Sequence of chain 1.A:
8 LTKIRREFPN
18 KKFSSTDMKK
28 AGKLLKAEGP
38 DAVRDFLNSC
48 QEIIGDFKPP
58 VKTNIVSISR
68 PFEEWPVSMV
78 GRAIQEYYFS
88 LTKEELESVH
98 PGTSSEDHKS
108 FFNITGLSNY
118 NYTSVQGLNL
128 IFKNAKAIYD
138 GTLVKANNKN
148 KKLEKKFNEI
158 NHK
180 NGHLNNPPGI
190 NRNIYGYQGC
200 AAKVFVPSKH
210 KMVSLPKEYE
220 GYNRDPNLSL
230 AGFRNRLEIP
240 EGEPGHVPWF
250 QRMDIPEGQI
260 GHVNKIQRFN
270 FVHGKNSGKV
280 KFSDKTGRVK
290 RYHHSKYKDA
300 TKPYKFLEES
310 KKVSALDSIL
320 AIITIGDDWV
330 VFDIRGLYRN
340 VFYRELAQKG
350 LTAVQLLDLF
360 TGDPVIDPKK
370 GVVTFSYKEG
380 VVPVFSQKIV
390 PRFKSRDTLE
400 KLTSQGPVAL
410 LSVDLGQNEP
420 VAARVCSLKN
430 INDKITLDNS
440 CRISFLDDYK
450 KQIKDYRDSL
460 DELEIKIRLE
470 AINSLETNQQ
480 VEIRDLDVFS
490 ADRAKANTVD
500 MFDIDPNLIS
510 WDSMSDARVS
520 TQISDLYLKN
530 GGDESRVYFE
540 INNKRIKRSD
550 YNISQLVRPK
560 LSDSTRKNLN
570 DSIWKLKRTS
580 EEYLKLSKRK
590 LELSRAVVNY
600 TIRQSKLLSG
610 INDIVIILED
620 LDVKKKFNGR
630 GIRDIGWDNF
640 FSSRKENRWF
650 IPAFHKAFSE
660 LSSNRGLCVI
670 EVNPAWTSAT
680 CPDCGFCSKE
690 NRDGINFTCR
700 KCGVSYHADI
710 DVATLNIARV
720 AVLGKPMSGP

This small molecule binds to this protein.
Small molecule (SMILES): Nc1nc(=O)c2ncn([C@H]3C[C@H](O[P](=O)(O)OC[C@H]4O[C@@H](n5cnc6c(=O)nc(N)[nH]c65)C[C@@H]4O)[C@@H](COP(=O)=O)O3)c2[nH]1

Binding-site contacts:
Ligand atom O3' contacts residue ASP413 of chain 1.A at 3.7 Å.
Ligand atom C4' contacts residue PRO673 of chain 1.A at 3.7 Å (hydrophobic).
Ligand atom C3' contacts residue GLU618 of chain 1.A at 3.8 Å.
Ligand atom N3 contacts residue PRO673 of chain 1.A at 3.9 Å.
Ligand atom C2' contacts residue PHE626 of chain 1.A at 4.1 Å (hydrophobic).
Ligand atom O5' contacts residue PRO673 of chain 1.A at 3.4 Å (h-bond).
Ligand atom O3' contacts residue TRP675 of chain 1.A at 3.1 Å (h-bond).
Ligand atom N2 contacts residue ASP621 of chain 1.A at 3.6 Å.
Ligand atom C4' contacts residue NI1 of chain 1.F at 4.1 Å.
Ligand atom OP1 contacts residue THR676 of chain 1.A at 2.8 Å (h-bond).
Ligand atom C1' contacts residue LEU620 of chain 1.A at 4.1 Å (hydrophobic).
Ligand atom O6 contacts residue LYS625 of chain 1.A at 3.1 Å.
Ligand atom N3 contacts residue ALA674 of chain 1.A at 3.9 Å.
Ligand atom C6 contacts residue LYS625 of chain 1.A at 3.8 Å.
Ligand atom O5' contacts residue THR676 of chain 1.A at 3.4 Å (h-bond).
Ligand atom C4' contacts residue GLU618 of chain 1.A at 3.9 Å.
Ligand atom N2 contacts residue LEU620 of chain 1.A at 4.0 Å.
Ligand atom O3' contacts residue NI1 of chain 1.F at 2.4 Å (h-bond).
Ligand atom N3 contacts residue PHE626 of chain 1.A at 3.9 Å.
Ligand atom C1' contacts residue ALA674 of chain 1.A at 3.9 Å (hydrophobic).
Ligand atom O4' contacts residue TRP675 of chain 1.A at 4.1 Å.
Ligand atom P contacts residue THR676 of chain 1.A at 3.6 Å.
Ligand atom N2 contacts residue ASN672 of chain 1.A at 3.2 Å (h-bond).
Ligand atom N2 contacts residue PRO673 of chain 1.A at 3.5 Å.
Ligand atom P contacts residue TRP675 of chain 1.A at 3.8 Å.
Ligand atom N2 contacts residue ASP619 of chain 1.A at 3.3 Å (salt-bridge).
Ligand atom C5 contacts residue PHE626 of chain 1.A at 4.1 Å (hydrophobic).
Ligand atom OP1 contacts residue TRP675 of chain 1.A at 3.4 Å.
Ligand atom O5' contacts residue TRP675 of chain 1.A at 3.7 Å.
Ligand atom OP1 contacts residue ALA678 of chain 1.A at 3.5 Å.
Ligand atom C3' contacts residue NI1 of chain 1.F at 3.2 Å.
Ligand atom O4' contacts residue PRO673 of chain 1.A at 3.8 Å.
Ligand atom N3 contacts residue LEU620 of chain 1.A at 3.7 Å.
Ligand atom O3' contacts residue GLU618 of chain 1.A at 2.7 Å (salt-bridge).
Ligand atom C4 contacts residue PHE626 of chain 1.A at 3.7 Å (hydrophobic).
Ligand atom C5' contacts residue THR676 of chain 1.A at 3.5 Å.
Ligand atom N9 contacts residue PHE626 of chain 1.A at 3.9 Å.
Ligand atom C5' contacts residue PRO673 of chain 1.A at 4.0 Å (hydrophobic).
Ligand atom O4' contacts residue ALA674 of chain 1.A at 3.7 Å.
Ligand atom O3' contacts residue ALA674 of chain 1.A at 4.2 Å.